Sequence of chain 1.A:
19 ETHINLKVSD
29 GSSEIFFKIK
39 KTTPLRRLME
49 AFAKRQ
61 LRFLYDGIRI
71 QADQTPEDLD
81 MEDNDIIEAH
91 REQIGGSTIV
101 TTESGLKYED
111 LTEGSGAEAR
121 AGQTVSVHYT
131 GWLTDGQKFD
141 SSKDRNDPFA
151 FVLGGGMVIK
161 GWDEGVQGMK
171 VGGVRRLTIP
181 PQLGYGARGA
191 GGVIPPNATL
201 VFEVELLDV

Binding-site contacts:
Ligand atom C1 contacts residue TYR185 of chain 1.A at 3.3 Å (hydrophobic).
Ligand atom C9 contacts residue ASP140 of chain 1.A at 3.7 Å.
Ligand atom C5 contacts residue TRP162 of chain 1.A at 3.8 Å (hydrophobic).
Ligand atom C35 contacts residue ILE194 of chain 1.A at 3.6 Å (hydrophobic).
Ligand atom C36 contacts residue TYR129 of chain 1.A at 3.8 Å (hydrophobic).
Ligand atom C45 contacts residue GLY184 of chain 1.A at 3.3 Å.
Ligand atom O12 contacts residue ARG188 of chain 1.A at 3.1 Å (salt-bridge).
Ligand atom C10 contacts residue ASP140 of chain 1.A at 3.4 Å.
Ligand atom C36 contacts residue ARG145 of chain 1.A at 3.6 Å.
Ligand atom C44 contacts residue ARG145 of chain 1.A at 3.8 Å.
Ligand atom O4 contacts residue ASP140 of chain 1.A at 3.2 Å (salt-bridge).
Ligand atom O5 contacts residue TYR129 of chain 1.A at 3.7 Å.
Ligand atom C2 contacts residue TYR185 of chain 1.A at 3.4 Å (hydrophobic).
Ligand atom O4 contacts residue PHE139 of chain 1.A at 3.5 Å.
Ligand atom O3 contacts residue PHE202 of chain 1.A at 3.6 Å.
Ligand atom C5 contacts residue TYR129 of chain 1.A at 3.6 Å (hydrophobic).
Ligand atom O4 contacts residue PHE202 of chain 1.A at 3.7 Å.
Ligand atom O2 contacts residue ILE159 of chain 1.A at 3.0 Å (h-bond).
Ligand atom C6 contacts residue TYR129 of chain 1.A at 3.6 Å (hydrophobic).
Ligand atom O2 contacts residue TYR185 of chain 1.A at 3.7 Å.
Ligand atom C30 contacts residue TYR185 of chain 1.A at 3.7 Å (hydrophobic).
Ligand atom C14 contacts residue ASP140 of chain 1.A at 3.7 Å.
Ligand atom C45 contacts residue TYR185 of chain 1.A at 3.7 Å (hydrophobic).
Ligand atom O2 contacts residue VAL158 of chain 1.A at 3.3 Å.
Ligand atom C8 contacts residue TYR185 of chain 1.A at 3.4 Å (hydrophobic).
Ligand atom N7 contacts residue TYR185 of chain 1.A at 3.8 Å.
Ligand atom C27 contacts residue TYR185 of chain 1.A at 3.6 Å (hydrophobic).
Ligand atom O3 contacts residue TYR185 of chain 1.A at 2.6 Å (h-bond).
Ligand atom O1 contacts residue TYR185 of chain 1.A at 3.5 Å (h-bond).
Ligand atom C3 contacts residue TRP162 of chain 1.A at 3.4 Å (hydrophobic).
Ligand atom O6 contacts residue ASP140 of chain 1.A at 2.7 Å (salt-bridge).
Ligand atom C41 contacts residue PHE149 of chain 1.A at 3.6 Å (hydrophobic).
Ligand atom C4 contacts residue TRP162 of chain 1.A at 3.6 Å (hydrophobic).
Ligand atom C24 contacts residue MET157 of chain 1.A at 3.7 Å (hydrophobic).
Ligand atom O5 contacts residue ASP140 of chain 1.A at 3.3 Å (salt-bridge).
Ligand atom C4 contacts residue PHE149 of chain 1.A at 3.6 Å (hydrophobic).
Ligand atom C29 contacts residue TYR185 of chain 1.A at 3.8 Å (hydrophobic).
Ligand atom C42 contacts residue TYR185 of chain 1.A at 3.3 Å (hydrophobic).
Ligand atom O10 contacts residue MET157 of chain 1.A at 2.4 Å (h-bond).
Ligand atom O4 contacts residue TYR129 of chain 1.A at 3.4 Å.

A protein and the small-molecule ligand that binds it are described below.
Small molecule (SMILES): C=CC[C@@H]1/C=C(\C)C[C@H](C)C[C@H](OC)[C@H]2O[C@@](O)(C(=O)C(=O)N3CCCC[C@H]3C(=O)O[C@H](/C(C)=C/[C@@H]3CC[C@@H](O)[C@H](OC)C3)[C@H](C)[C@@H](O)CC1=O)[C@H](C)C[C@@H]2OC